This protein binds this small molecule.
Small molecule (SMILES): CC(=O)N[C@H]1[C@H](O[C@H]2[C@H](O)[C@@H](NC(C)=O)CO[C@@H]2CO)O[C@H](CO)[C@@H](O[C@@H]2O[C@H](CO)[C@@H](O)[C@H](O)[C@@H]2O)[C@@H]1O

Sequence of chain 1.A:
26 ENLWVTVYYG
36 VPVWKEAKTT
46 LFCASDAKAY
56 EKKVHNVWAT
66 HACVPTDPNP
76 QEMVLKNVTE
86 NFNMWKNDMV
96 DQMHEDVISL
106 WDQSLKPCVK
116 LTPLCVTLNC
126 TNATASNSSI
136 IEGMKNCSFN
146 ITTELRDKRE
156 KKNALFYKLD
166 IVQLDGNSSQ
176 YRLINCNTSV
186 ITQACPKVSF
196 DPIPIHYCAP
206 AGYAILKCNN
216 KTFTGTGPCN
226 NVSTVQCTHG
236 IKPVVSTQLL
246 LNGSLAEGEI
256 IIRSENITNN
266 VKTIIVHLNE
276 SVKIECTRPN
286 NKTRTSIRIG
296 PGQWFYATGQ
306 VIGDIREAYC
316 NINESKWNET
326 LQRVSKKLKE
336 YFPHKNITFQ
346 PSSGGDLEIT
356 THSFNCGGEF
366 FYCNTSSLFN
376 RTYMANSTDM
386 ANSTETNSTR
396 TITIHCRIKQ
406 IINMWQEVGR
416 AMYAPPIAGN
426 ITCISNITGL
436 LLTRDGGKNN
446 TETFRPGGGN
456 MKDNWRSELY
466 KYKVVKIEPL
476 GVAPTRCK

Binding-site contacts:
Ligand atom C7 contacts residue ASN431 of chain 1.A at 3.6 Å.
Ligand atom N2 contacts residue NAG1 of chain 1.T at 3.5 Å.
Ligand atom C2 contacts residue NAG1 of chain 1.T at 4.2 Å.
Ligand atom C8 contacts residue ASN431 of chain 1.A at 3.9 Å.
Ligand atom C4 contacts residue ASN431 of chain 1.A at 4.2 Å.
Ligand atom O5 contacts residue SER276 of chain 1.A at 4.3 Å.
Ligand atom C8 contacts residue NAG1 of chain 1.T at 3.5 Å.
Ligand atom C1 contacts residue NAG1 of chain 1.T at 3.7 Å.
Ligand atom O5 contacts residue ASN431 of chain 1.A at 2.3 Å (h-bond).
Ligand atom N2 contacts residue ASN431 of chain 1.A at 2.9 Å (h-bond).
Ligand atom C1 contacts residue ASN431 of chain 1.A at 1.4 Å.
Ligand atom C5 contacts residue ASN431 of chain 1.A at 3.6 Å.
Ligand atom C2 contacts residue ASN431 of chain 1.A at 2.4 Å.
Ligand atom C7 contacts residue NAG1 of chain 1.T at 3.2 Å.
Ligand atom C3 contacts residue ASN431 of chain 1.A at 3.7 Å.
Ligand atom O7 contacts residue NAG1 of chain 1.T at 3.4 Å.
Ligand atom O7 contacts residue ASN431 of chain 1.A at 4.5 Å.